The small molecule below binds the protein below.
Small molecule (SMILES): O=P(O)(O)OC[C@H]1O[C@](O)(COP(=O)(O)O)[C@@H](O)[C@@H]1O

Binding-site contacts:
Ligand atom O3 contacts residue TRP398 of chain 1.D at 3.8 Å.
Ligand atom O5P contacts residue SER435 of chain 1.D at 3.4 Å (h-bond).
Ligand atom O2P contacts residue ARG405 of chain 1.D at 2.6 Å (salt-bridge).
Ligand atom P2 contacts residue THR349 of chain 1.D at 3.7 Å.
Ligand atom O4 contacts residue GLY436 of chain 1.D at 3.8 Å.
Ligand atom O4P contacts residue THR349 of chain 1.D at 3.2 Å (h-bond).
Ligand atom O4P contacts residue THR350 of chain 1.D at 2.8 Å (h-bond).
Ligand atom C6 contacts residue THR438 of chain 1.D at 3.6 Å.
Ligand atom O5P contacts residue SER353 of chain 1.D at 3.6 Å.
Ligand atom O4 contacts residue THR438 of chain 1.D at 3.5 Å (h-bond).
Ligand atom O4P contacts residue THR348 of chain 1.D at 3.7 Å.
Ligand atom O6P contacts residue SER353 of chain 1.D at 2.6 Å (h-bond).
Ligand atom O3 contacts residue ARG432 of chain 1.D at 2.8 Å (salt-bridge).
Ligand atom O3P contacts residue TRP398 of chain 1.D at 2.9 Å (h-bond).
Ligand atom C5 contacts residue GLY434 of chain 1.D at 3.4 Å.
Ligand atom O5P contacts residue GLY436 of chain 1.D at 2.9 Å (h-bond).
Ligand atom O4P contacts residue SER435 of chain 1.D at 3.0 Å (h-bond).
Ligand atom O2 contacts residue GLY430 of chain 1.D at 3.6 Å.
Ligand atom P1 contacts residue ARG405 of chain 1.D at 3.6 Å.
Ligand atom P2 contacts residue THR348 of chain 1.D at 3.6 Å.
Ligand atom O3P contacts residue ARG405 of chain 1.D at 2.9 Å (salt-bridge).
Ligand atom P2 contacts residue SER353 of chain 1.D at 3.6 Å.
Ligand atom O6P contacts residue THR348 of chain 1.D at 2.6 Å (h-bond).
Ligand atom O1P contacts residue PRO433 of chain 1.D at 3.6 Å.
Ligand atom O4 contacts residue GLY434 of chain 1.D at 2.6 Å (h-bond).
Ligand atom C6 contacts residue LEU347 of chain 1.D at 3.7 Å (hydrophobic).
Ligand atom C6 contacts residue SER353 of chain 1.D at 3.8 Å.
Ligand atom O2 contacts residue LEU347 of chain 1.D at 3.5 Å.
Ligand atom C3 contacts residue GLY434 of chain 1.D at 3.5 Å.
Ligand atom O1P contacts residue GLY434 of chain 1.D at 2.9 Å (h-bond).
Ligand atom C4 contacts residue GLY434 of chain 1.D at 3.3 Å.
Ligand atom O1 contacts residue PRO433 of chain 1.D at 3.8 Å.
Ligand atom C3 contacts residue ARG432 of chain 1.D at 3.2 Å.
Ligand atom O1 contacts residue GLY434 of chain 1.D at 3.8 Å.
Ligand atom P2 contacts residue SER435 of chain 1.D at 3.7 Å.
Ligand atom O3 contacts residue GLY430 of chain 1.D at 3.1 Å.
Ligand atom O4 contacts residue ARG432 of chain 1.D at 3.8 Å.
Ligand atom O4 contacts residue TYR437 of chain 1.D at 2.8 Å (h-bond).
Ligand atom O6 contacts residue THR348 of chain 1.D at 3.6 Å.
Ligand atom O6 contacts residue THR349 of chain 1.D at 3.0 Å (h-bond).

Sequence of chain 1.D:
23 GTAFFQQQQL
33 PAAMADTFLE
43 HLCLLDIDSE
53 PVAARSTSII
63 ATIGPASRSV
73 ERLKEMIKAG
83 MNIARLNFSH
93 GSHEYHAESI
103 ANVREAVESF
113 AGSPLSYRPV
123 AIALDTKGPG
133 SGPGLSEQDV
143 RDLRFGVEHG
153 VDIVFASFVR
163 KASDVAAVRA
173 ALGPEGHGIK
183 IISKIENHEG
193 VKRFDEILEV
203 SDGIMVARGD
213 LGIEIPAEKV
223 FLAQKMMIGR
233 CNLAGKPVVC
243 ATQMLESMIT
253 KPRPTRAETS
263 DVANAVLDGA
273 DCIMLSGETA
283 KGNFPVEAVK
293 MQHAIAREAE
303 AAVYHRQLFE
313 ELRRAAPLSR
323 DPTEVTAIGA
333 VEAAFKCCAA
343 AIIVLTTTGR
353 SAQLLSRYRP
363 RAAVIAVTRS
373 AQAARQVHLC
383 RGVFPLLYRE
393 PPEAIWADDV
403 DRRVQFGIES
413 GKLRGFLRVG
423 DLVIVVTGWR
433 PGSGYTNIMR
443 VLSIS